Binding-site contacts:
Ligand atom C1 contacts residue THR108 of chain 1.D at 4.0 Å.
Ligand atom O6 contacts residue THR108 of chain 1.D at 3.4 Å (h-bond).
Ligand atom C5 contacts residue THR108 of chain 1.D at 3.8 Å.
Ligand atom C7 contacts residue ARG457 of chain 1.A at 4.2 Å.
Ligand atom C7 contacts residue GLU465 of chain 1.A at 3.9 Å.
Ligand atom C4 contacts residue ASN234 of chain 1.D at 4.2 Å.
Ligand atom C3 contacts residue ASN234 of chain 1.D at 3.8 Å.
Ligand atom O5 contacts residue THR108 of chain 1.D at 3.0 Å (h-bond).
Ligand atom O5 contacts residue THR236 of chain 1.D at 4.0 Å.
Ligand atom O7 contacts residue ARG457 of chain 1.A at 3.2 Å (salt-bridge).
Ligand atom C1 contacts residue THR236 of chain 1.D at 4.2 Å.
Ligand atom O7 contacts residue GLU465 of chain 1.A at 3.4 Å (salt-bridge).
Ligand atom C8 contacts residue LYS462 of chain 1.A at 4.0 Å.
Ligand atom C7 contacts residue ASN234 of chain 1.D at 3.5 Å.
Ligand atom O7 contacts residue SER459 of chain 1.A at 4.5 Å.
Ligand atom C6 contacts residue THR108 of chain 1.D at 3.4 Å.
Ligand atom O7 contacts residue ASN234 of chain 1.D at 3.5 Å (h-bond).
Ligand atom O5 contacts residue ASN234 of chain 1.D at 2.3 Å (h-bond).
Ligand atom O3 contacts residue SER459 of chain 1.A at 3.6 Å (h-bond).
Ligand atom C8 contacts residue SER459 of chain 1.A at 4.5 Å.
Ligand atom N2 contacts residue ASN234 of chain 1.D at 3.0 Å (h-bond).
Ligand atom C6 contacts residue LYS458 of chain 1.A at 4.0 Å.
Ligand atom C1 contacts residue ASN234 of chain 1.D at 1.4 Å.
Ligand atom C2 contacts residue ASN234 of chain 1.D at 2.5 Å.
Ligand atom C5 contacts residue ASN234 of chain 1.D at 3.6 Å.
Ligand atom C7 contacts residue SER459 of chain 1.A at 4.4 Å.
Ligand atom C8 contacts residue ASN460 of chain 1.A at 3.7 Å.
Ligand atom C8 contacts residue GLU465 of chain 1.A at 3.9 Å.
Ligand atom C5 contacts residue THR236 of chain 1.D at 4.4 Å.

Sequence of chain 1.A:
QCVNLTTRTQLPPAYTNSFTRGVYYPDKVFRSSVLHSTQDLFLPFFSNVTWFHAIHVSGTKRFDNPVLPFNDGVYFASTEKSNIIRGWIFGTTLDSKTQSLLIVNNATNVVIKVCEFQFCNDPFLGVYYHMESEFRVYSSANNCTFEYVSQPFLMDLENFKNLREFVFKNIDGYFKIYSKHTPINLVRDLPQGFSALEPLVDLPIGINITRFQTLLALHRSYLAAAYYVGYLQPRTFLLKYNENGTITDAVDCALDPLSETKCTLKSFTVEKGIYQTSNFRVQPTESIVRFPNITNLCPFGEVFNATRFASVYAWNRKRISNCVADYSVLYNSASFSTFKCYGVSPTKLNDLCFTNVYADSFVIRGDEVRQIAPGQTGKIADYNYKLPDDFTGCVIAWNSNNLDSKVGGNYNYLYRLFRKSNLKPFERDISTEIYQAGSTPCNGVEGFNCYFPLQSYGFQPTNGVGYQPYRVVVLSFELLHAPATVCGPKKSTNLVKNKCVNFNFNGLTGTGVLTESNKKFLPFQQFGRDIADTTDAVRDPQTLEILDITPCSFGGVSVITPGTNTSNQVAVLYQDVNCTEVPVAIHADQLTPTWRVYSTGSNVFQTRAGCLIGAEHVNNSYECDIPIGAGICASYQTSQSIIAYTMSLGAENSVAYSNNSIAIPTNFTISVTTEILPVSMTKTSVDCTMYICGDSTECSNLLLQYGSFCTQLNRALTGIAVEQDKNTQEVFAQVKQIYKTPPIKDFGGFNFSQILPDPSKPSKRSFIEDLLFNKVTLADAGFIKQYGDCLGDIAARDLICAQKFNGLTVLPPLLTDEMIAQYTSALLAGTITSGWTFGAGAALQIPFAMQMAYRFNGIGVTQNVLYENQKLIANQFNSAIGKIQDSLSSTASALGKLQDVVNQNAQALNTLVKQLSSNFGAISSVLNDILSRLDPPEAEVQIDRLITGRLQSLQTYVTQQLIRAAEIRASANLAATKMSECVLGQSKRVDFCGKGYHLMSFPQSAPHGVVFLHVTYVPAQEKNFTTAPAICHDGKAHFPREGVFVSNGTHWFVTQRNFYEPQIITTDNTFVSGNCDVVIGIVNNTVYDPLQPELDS

Sequence of chain 1.D:
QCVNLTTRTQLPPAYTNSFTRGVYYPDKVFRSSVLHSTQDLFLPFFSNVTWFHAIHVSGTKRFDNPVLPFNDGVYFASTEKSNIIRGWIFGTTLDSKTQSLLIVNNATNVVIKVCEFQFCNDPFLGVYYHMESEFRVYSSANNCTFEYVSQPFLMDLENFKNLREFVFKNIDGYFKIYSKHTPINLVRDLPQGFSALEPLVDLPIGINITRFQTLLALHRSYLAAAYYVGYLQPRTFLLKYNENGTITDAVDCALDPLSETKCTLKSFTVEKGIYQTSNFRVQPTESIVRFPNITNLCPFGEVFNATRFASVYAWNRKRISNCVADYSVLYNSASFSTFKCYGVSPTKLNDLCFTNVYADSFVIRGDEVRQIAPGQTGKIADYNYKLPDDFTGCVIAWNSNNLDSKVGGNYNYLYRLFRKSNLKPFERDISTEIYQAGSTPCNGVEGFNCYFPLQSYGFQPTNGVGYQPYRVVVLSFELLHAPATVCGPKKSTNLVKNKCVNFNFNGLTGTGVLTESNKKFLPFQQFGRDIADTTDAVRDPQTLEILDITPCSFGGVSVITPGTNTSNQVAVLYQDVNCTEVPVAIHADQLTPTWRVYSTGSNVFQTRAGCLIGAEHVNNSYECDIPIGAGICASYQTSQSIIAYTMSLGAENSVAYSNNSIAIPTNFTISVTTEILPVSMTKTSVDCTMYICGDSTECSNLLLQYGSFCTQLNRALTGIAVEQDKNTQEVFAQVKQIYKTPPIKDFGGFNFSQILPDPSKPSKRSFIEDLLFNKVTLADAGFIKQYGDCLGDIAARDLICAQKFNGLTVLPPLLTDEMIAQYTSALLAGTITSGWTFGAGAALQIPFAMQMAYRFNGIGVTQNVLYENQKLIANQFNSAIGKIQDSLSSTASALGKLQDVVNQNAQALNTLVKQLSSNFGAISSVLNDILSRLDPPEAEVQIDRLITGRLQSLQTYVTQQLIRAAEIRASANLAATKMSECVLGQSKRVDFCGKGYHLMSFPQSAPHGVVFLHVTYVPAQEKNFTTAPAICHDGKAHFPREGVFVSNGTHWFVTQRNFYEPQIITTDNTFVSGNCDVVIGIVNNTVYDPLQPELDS

The protein below binds the small molecule below.
Small molecule (SMILES): CC(=O)N[C@H]1[C@H](O[C@H]2[C@H](O)[C@@H](NC(C)=O)CO[C@@H]2CO)O[C@H](CO)[C@@H](O)[C@@H]1O